A protein and the small-molecule ligand that binds it are described below.
Small molecule (SMILES): O=C(N[C@H](CO)[C@H](O)c1ccc([N+](=O)[O-])cc1)C(Br)Br

Binding-site contacts:
Ligand atom C1 contacts residue GLY43 of chain 3.B at 3.0 Å.
Ligand atom N2 contacts residue GLN44 of chain 3.B at 4.4 Å.
Ligand atom C3 contacts residue THR46 of chain 3.B at 4.3 Å.
Ligand atom BR1 contacts residue THR46 of chain 3.B at 3.7 Å.
Ligand atom BR1 contacts residue GLN129 of chain 3.B at 3.9 Å.
Ligand atom O4 contacts residue THR46 of chain 3.B at 2.7 Å (h-bond).
Ligand atom C2 contacts residue THR46 of chain 3.B at 3.4 Å.
Ligand atom N2 contacts residue THR46 of chain 3.B at 3.3 Å.
Ligand atom O2 contacts residue THR46 of chain 3.B at 4.1 Å.
Ligand atom C2 contacts residue GLY43 of chain 3.B at 3.5 Å.
Ligand atom C1 contacts residue THR46 of chain 3.B at 3.5 Å.
Ligand atom C1 contacts residue THR131 of chain 3.B at 4.4 Å.
Ligand atom C3 contacts residue GLY43 of chain 3.B at 4.0 Å.
Ligand atom O5 contacts residue GLY43 of chain 3.B at 4.0 Å.
Ligand atom BR2 contacts residue GLY43 of chain 3.B at 3.7 Å.
Ligand atom N2 contacts residue GLY43 of chain 3.B at 3.0 Å (h-bond).
Ligand atom O5 contacts residue GLN44 of chain 3.B at 3.3 Å.
Ligand atom C4 contacts residue THR46 of chain 3.B at 3.8 Å.

Sequence of chain 3.B:
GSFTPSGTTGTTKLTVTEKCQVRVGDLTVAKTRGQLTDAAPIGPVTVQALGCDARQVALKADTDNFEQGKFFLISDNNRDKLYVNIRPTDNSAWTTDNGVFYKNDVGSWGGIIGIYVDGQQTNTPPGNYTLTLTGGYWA